Sequence of chain 1.B:
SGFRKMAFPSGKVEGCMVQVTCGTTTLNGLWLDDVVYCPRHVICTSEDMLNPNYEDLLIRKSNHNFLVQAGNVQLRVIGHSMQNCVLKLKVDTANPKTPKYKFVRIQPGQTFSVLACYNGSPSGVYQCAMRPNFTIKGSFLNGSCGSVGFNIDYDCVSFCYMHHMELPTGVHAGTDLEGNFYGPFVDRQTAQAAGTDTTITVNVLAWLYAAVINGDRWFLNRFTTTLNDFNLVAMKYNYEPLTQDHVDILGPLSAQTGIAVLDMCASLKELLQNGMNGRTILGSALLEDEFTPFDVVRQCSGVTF

A small-molecule ligand and the protein it binds are described below.
Small molecule (SMILES): Cc1cccc(CC(=O)Nc2cncc3ccccc23)c1

Sequence of chain 1.A:
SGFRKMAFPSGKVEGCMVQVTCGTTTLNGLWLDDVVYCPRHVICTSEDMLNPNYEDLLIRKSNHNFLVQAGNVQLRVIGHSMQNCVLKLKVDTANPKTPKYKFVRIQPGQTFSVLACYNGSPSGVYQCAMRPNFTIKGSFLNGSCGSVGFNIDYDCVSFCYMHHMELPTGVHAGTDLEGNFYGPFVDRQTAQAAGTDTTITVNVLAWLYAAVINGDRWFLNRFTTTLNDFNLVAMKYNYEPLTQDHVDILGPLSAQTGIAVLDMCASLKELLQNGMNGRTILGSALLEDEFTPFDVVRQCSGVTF

Binding-site contacts:
Ligand atom C contacts residue ASP187 of chain 1.B at 3.5 Å.
Ligand atom N1 contacts residue PHE140 of chain 1.B at 3.6 Å.
Ligand atom C contacts residue ARG188 of chain 1.B at 3.8 Å.
Ligand atom O contacts residue MET165 of chain 1.B at 3.4 Å.
Ligand atom C12 contacts residue LEU141 of chain 1.B at 3.6 Å (hydrophobic).
Ligand atom C3 contacts residue GLN189 of chain 1.B at 3.6 Å.
Ligand atom N contacts residue CYS145 of chain 1.B at 3.5 Å (h-bond).
Ligand atom C12 contacts residue PHE140 of chain 1.B at 3.8 Å (hydrophobic).
Ligand atom C1 contacts residue MET49 of chain 1.B at 3.7 Å (hydrophobic).
Ligand atom N1 contacts residue LEU141 of chain 1.B at 3.9 Å.
Ligand atom C1 contacts residue MET165 of chain 1.B at 3.7 Å (hydrophobic).
Ligand atom C9 contacts residue CYS145 of chain 1.B at 3.9 Å (hydrophobic).
Ligand atom C2 contacts residue GLN189 of chain 1.B at 3.9 Å.
Ligand atom C17 contacts residue HIS164 of chain 1.B at 3.5 Å.
Ligand atom C contacts residue HIS41 of chain 1.B at 3.8 Å.
Ligand atom N1 contacts residue SER144 of chain 1.B at 3.4 Å (h-bond).
Ligand atom C2 contacts residue MET165 of chain 1.B at 3.6 Å (hydrophobic).
Ligand atom C10 contacts residue LEU141 of chain 1.B at 3.5 Å (hydrophobic).
Ligand atom C13 contacts residue ASN142 of chain 1.B at 3.8 Å.
Ligand atom C17 contacts residue MET165 of chain 1.B at 3.6 Å (hydrophobic).
Ligand atom C12 contacts residue ASN142 of chain 1.B at 3.5 Å.
Ligand atom C2 contacts residue ARG188 of chain 1.B at 3.8 Å.
Ligand atom C contacts residue MET49 of chain 1.B at 3.8 Å (hydrophobic).
Ligand atom C9 contacts residue HIS163 of chain 1.B at 3.1 Å.
Ligand atom C11 contacts residue ASN142 of chain 1.B at 3.7 Å.
Ligand atom C contacts residue MET165 of chain 1.B at 3.7 Å (hydrophobic).
Ligand atom N1 contacts residue HIS163 of chain 1.B at 2.8 Å (h-bond).
Ligand atom C14 contacts residue ASN142 of chain 1.B at 3.9 Å.
Ligand atom N1 contacts residue GLU166 of chain 1.B at 3.9 Å.
Ligand atom C7 contacts residue MET165 of chain 1.B at 3.9 Å (hydrophobic).
Ligand atom C11 contacts residue LEU141 of chain 1.B at 3.6 Å (hydrophobic).
Ligand atom C15 contacts residue ASN142 of chain 1.B at 3.9 Å.
Ligand atom C10 contacts residue PHE140 of chain 1.B at 3.4 Å (hydrophobic).
Ligand atom C10 contacts residue GLU166 of chain 1.B at 3.5 Å.
Ligand atom O contacts residue GLU166 of chain 1.B at 3.0 Å (salt-bridge).
Ligand atom C2 contacts residue MET49 of chain 1.B at 3.6 Å (hydrophobic).
Ligand atom C11 contacts residue GLU166 of chain 1.B at 3.8 Å.
Ligand atom C12 contacts residue GLU166 of chain 1.B at 3.7 Å.
Ligand atom C9 contacts residue SER144 of chain 1.B at 3.9 Å.
Ligand atom C9 contacts residue GLU166 of chain 1.B at 3.9 Å.